Sequence of chain 1.C:
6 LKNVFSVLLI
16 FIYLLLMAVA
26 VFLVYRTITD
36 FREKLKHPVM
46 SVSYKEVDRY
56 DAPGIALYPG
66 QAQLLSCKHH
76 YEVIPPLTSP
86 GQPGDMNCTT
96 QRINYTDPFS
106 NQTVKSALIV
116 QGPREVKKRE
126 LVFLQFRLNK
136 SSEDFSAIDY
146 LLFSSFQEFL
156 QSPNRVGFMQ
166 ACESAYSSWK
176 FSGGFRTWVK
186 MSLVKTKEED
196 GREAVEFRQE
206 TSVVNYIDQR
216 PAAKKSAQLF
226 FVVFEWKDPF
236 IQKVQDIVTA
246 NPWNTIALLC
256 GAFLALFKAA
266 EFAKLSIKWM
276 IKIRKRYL

Binding-site contacts:
Ligand atom C2 contacts residue ASN92 of chain 1.C at 2.5 Å.
Ligand atom O5 contacts residue ASN92 of chain 1.C at 2.4 Å (h-bond).
Ligand atom C4 contacts residue ASN92 of chain 1.C at 4.3 Å.
Ligand atom C8 contacts residue ASN92 of chain 1.C at 4.5 Å.
Ligand atom C3 contacts residue ASN92 of chain 1.C at 3.8 Å.
Ligand atom C7 contacts residue ASN92 of chain 1.C at 3.3 Å.
Ligand atom C1 contacts residue ASN92 of chain 1.C at 1.5 Å.
Ligand atom C5 contacts residue ASN92 of chain 1.C at 3.7 Å.
Ligand atom O7 contacts residue ASN92 of chain 1.C at 3.2 Å.
Ligand atom N2 contacts residue ASN92 of chain 1.C at 2.9 Å (h-bond).

The small molecule below binds the protein below.
Small molecule (SMILES): CC(=O)N[C@@H]1[C@@H](O)[C@H](O)[C@@H](CO)O[C@H]1O